Sequence of chain 1.A:
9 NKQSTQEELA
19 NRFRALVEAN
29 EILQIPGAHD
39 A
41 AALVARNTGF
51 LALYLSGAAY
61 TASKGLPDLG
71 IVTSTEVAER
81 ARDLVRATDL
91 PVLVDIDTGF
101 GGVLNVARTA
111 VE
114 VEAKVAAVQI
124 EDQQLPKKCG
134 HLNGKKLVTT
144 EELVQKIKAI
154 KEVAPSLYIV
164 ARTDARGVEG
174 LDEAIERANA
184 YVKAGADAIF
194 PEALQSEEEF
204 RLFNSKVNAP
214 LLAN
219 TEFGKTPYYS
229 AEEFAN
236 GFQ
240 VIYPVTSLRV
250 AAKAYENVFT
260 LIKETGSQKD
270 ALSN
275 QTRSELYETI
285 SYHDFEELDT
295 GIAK

Binding-site contacts:
Ligand atom CB contacts residue VAL244 of chain 1.A at 4.1 Å (hydrophobic).
Ligand atom O contacts residue VAL244 of chain 1.A at 3.5 Å.
Ligand atom OXT contacts residue ASP95 of chain 1.A at 3.6 Å (salt-bridge).
Ligand atom O contacts residue SER56 of chain 1.A at 2.9 Å (h-bond).
Ligand atom C contacts residue ALA58 of chain 1.A at 4.2 Å (hydrophobic).
Ligand atom O contacts residue PRO243 of chain 1.A at 3.5 Å.
Ligand atom O contacts residue ALA58 of chain 1.A at 3.4 Å.
Ligand atom C contacts residue PRO243 of chain 1.A at 4.1 Å (hydrophobic).
Ligand atom CB contacts residue THR219 of chain 1.A at 4.0 Å.
Ligand atom OXT contacts residue TYR54 of chain 1.A at 3.5 Å (h-bond).
Ligand atom OXT contacts residue SER56 of chain 1.A at 4.0 Å.
Ligand atom C contacts residue SER56 of chain 1.A at 4.0 Å.
Ligand atom CA contacts residue ARG165 of chain 1.A at 4.5 Å.
Ligand atom OXT contacts residue ARG165 of chain 1.A at 4.3 Å.
Ligand atom O3 contacts residue ASN217 of chain 1.A at 4.3 Å.
Ligand atom O3 contacts residue ARG165 of chain 1.A at 3.3 Å (salt-bridge).

This small molecule binds to this protein.
Small molecule (SMILES): CC(=O)C(=O)O